This small molecule binds to this protein.
Small molecule (SMILES): CC(=O)N[C@@H]1[C@@H](O)[C@H](O)[C@@H](CO)O[C@H]1O

Binding-site contacts:
Ligand atom C7 contacts residue ASN432 of chain 1.A at 3.6 Å.
Ligand atom C8 contacts residue ASN432 of chain 1.A at 4.5 Å.
Ligand atom C2 contacts residue ASN432 of chain 1.A at 2.4 Å.
Ligand atom O5 contacts residue ASN432 of chain 1.A at 2.3 Å (h-bond).
Ligand atom N2 contacts residue ASN432 of chain 1.A at 3.0 Å (h-bond).
Ligand atom C6 contacts residue GLU433 of chain 1.A at 3.5 Å.
Ligand atom C6 contacts residue ASN432 of chain 1.A at 4.4 Å.
Ligand atom C5 contacts residue ASN432 of chain 1.A at 3.7 Å.
Ligand atom C4 contacts residue ASN432 of chain 1.A at 4.2 Å.
Ligand atom O6 contacts residue GLU433 of chain 1.A at 3.7 Å.
Ligand atom C3 contacts residue ASN432 of chain 1.A at 3.8 Å.
Ligand atom O7 contacts residue ASN432 of chain 1.A at 3.9 Å.
Ligand atom C1 contacts residue ASN432 of chain 1.A at 1.4 Å.

Sequence of chain 1.A:
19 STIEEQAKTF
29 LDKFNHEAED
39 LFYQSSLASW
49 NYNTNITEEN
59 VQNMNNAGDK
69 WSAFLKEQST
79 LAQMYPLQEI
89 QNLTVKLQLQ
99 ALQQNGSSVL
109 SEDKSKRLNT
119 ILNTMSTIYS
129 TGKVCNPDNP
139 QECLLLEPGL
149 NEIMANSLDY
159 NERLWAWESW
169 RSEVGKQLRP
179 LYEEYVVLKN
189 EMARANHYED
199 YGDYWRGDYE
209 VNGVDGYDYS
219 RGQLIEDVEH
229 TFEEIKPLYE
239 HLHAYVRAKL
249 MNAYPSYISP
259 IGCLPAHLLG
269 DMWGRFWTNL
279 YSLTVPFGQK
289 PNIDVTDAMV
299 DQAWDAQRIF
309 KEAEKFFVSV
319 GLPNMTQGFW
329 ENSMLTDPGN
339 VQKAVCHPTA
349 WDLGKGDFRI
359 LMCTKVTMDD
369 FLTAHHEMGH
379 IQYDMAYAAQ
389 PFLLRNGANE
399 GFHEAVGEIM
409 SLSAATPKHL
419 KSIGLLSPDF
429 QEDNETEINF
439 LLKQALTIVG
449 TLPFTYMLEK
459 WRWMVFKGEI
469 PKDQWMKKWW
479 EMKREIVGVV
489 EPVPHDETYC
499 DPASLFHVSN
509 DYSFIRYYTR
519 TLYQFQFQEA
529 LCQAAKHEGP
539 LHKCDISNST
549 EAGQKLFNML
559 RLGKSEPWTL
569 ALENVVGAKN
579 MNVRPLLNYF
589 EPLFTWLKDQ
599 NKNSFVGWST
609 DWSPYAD